Binding-site contacts:
Ligand atom C9 contacts residue SER97 of chain 1.B at 4.0 Å.
Ligand atom C1 contacts residue ALA23 of chain 1.B at 4.1 Å (hydrophobic).
Ligand atom N1 contacts residue ALA23 of chain 1.B at 3.7 Å.
Ligand atom C3 contacts residue ASP96 of chain 1.B at 3.9 Å.
Ligand atom C1 contacts residue FUL1 of chain 1.K at 1.5 Å.
Ligand atom C7 contacts residue SER97 of chain 1.B at 4.2 Å.
Ligand atom C1 contacts residue SER22 of chain 1.B at 3.4 Å.
Ligand atom S1 contacts residue FUL1 of chain 1.K at 3.9 Å.
Ligand atom C7 contacts residue ASP96 of chain 1.B at 3.6 Å.
Ligand atom C6 contacts residue ASP96 of chain 1.B at 3.6 Å.
Ligand atom C4 contacts residue GLY24 of chain 1.B at 4.4 Å.
Ligand atom C7 contacts residue ARG72 of chain 1.B at 4.1 Å.
Ligand atom C1 contacts residue GLY24 of chain 1.B at 4.3 Å.
Ligand atom O2 contacts residue ALA23 of chain 1.B at 4.2 Å.
Ligand atom N1 contacts residue SER22 of chain 1.B at 4.5 Å.
Ligand atom O1 contacts residue ALA23 of chain 1.B at 3.8 Å.
Ligand atom C5 contacts residue ASP96 of chain 1.B at 3.1 Å.
Ligand atom C8 contacts residue SER97 of chain 1.B at 3.5 Å.
Ligand atom O1 contacts residue FUL1 of chain 1.K at 4.3 Å.
Ligand atom C3 contacts residue SER97 of chain 1.B at 4.4 Å.
Ligand atom N1 contacts residue FUL1 of chain 1.K at 2.4 Å.
Ligand atom S1 contacts residue ALA23 of chain 1.B at 4.2 Å.
Ligand atom N1 contacts residue GLY24 of chain 1.B at 4.5 Å.
Ligand atom C1 contacts residue ASP96 of chain 1.B at 3.4 Å.
Ligand atom O1 contacts residue SER22 of chain 1.B at 4.3 Å.
Ligand atom C4 contacts residue ASP96 of chain 1.B at 3.7 Å.
Ligand atom C4 contacts residue VAL69 of chain 1.B at 3.7 Å (hydrophobic).
Ligand atom S1 contacts residue GLY24 of chain 1.B at 4.4 Å.
Ligand atom C5 contacts residue SER97 of chain 1.B at 4.1 Å.
Ligand atom C6 contacts residue SER97 of chain 1.B at 3.8 Å.
Ligand atom C10 contacts residue SER97 of chain 1.B at 4.4 Å.
Ligand atom O1 contacts residue GLY24 of chain 1.B at 3.2 Å (h-bond).

Sequence of chain 1.B:
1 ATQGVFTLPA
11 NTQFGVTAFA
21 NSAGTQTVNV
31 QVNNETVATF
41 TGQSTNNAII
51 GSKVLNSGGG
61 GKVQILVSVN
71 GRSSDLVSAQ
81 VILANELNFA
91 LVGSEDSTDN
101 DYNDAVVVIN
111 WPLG

A small-molecule ligand and the protein it binds are described below.
Small molecule (SMILES): CNS(=O)(=O)c1c(C)cc(C)cc1C